Sequence of chain 1.B:
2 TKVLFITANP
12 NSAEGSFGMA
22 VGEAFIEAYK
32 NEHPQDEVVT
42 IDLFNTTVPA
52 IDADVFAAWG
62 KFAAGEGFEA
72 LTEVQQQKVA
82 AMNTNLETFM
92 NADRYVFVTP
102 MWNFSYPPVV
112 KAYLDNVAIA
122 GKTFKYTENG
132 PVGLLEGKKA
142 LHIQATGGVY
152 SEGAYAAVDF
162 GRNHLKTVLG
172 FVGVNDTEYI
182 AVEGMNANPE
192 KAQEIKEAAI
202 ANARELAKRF

This protein binds this small molecule.
Small molecule (SMILES): O=S(=O)(O)c1ccc(/N=N/c2ccc(O)c3ccccc23)cc1

Binding-site contacts:
Ligand atom C5 contacts residue FMN1 of chain 1.G at 3.3 Å.
Ligand atom C2 contacts residue PHE172 of chain 1.A at 3.5 Å (hydrophobic).
Ligand atom C4 contacts residue ASN104 of chain 1.B at 3.3 Å.
Ligand atom C3 contacts residue PHE172 of chain 1.A at 3.5 Å (hydrophobic).
Ligand atom C6 contacts residue TYR127 of chain 1.A at 3.6 Å (hydrophobic).
Ligand atom N2 contacts residue TYR151 of chain 1.B at 3.8 Å.
Ligand atom C9 contacts residue FMN1 of chain 1.G at 3.7 Å.
Ligand atom C7 contacts residue TYR127 of chain 1.A at 3.2 Å (hydrophobic).
Ligand atom C8 contacts residue FMN1 of chain 1.G at 3.7 Å.
Ligand atom C6 contacts residue FMN1 of chain 1.G at 3.4 Å.
Ligand atom C7 contacts residue FMN1 of chain 1.G at 3.5 Å.
Ligand atom OA1 contacts residue PHE125 of chain 1.A at 3.5 Å.
Ligand atom N1 contacts residue FMN1 of chain 1.G at 3.8 Å.
Ligand atom C8 contacts residue TYR127 of chain 1.A at 3.2 Å (hydrophobic).
Ligand atom CB2 contacts residue FMN1 of chain 1.G at 3.5 Å.
Ligand atom N2 contacts residue PRO132 of chain 1.A at 3.9 Å.
Ligand atom CB3 contacts residue GLY149 of chain 1.B at 3.8 Å.
Ligand atom C1 contacts residue FMN1 of chain 1.G at 3.6 Å.
Ligand atom CB6 contacts residue TYR151 of chain 1.B at 3.4 Å (hydrophobic).
Ligand atom CB1 contacts residue TYR151 of chain 1.B at 3.6 Å (hydrophobic).
Ligand atom CB1 contacts residue PRO132 of chain 1.A at 4.0 Å (hydrophobic).
Ligand atom CB1 contacts residue FMN1 of chain 1.G at 3.5 Å.
Ligand atom OB3 contacts residue GLY149 of chain 1.B at 3.3 Å.
Ligand atom OA1 contacts residue ASN104 of chain 1.B at 2.5 Å (h-bond).
Ligand atom OB3 contacts residue ALA188 of chain 1.B at 3.5 Å.
Ligand atom CB5 contacts residue TYR151 of chain 1.B at 4.0 Å (hydrophobic).
Ligand atom C4 contacts residue PHE125 of chain 1.A at 3.5 Å (hydrophobic).
Ligand atom C3 contacts residue FMN1 of chain 1.G at 3.5 Å.
Ligand atom C3 contacts residue ASN104 of chain 1.B at 3.4 Å.
Ligand atom N2 contacts residue FMN1 of chain 1.G at 3.2 Å (h-bond).
Ligand atom C10 contacts residue FMN1 of chain 1.G at 3.6 Å.
Ligand atom OA1 contacts residue FMN1 of chain 1.G at 3.4 Å.
Ligand atom C2 contacts residue FMN1 of chain 1.G at 3.4 Å.
Ligand atom OB4 contacts residue ALA188 of chain 1.B at 3.7 Å.
Ligand atom CB6 contacts residue PRO132 of chain 1.A at 3.8 Å (hydrophobic).
Ligand atom N1 contacts residue PRO132 of chain 1.A at 3.8 Å.
Ligand atom OB3 contacts residue VAL150 of chain 1.B at 3.9 Å.
Ligand atom C3 contacts residue PHE125 of chain 1.A at 4.0 Å (hydrophobic).
Ligand atom C4 contacts residue FMN1 of chain 1.G at 3.2 Å.
Ligand atom C9 contacts residue TYR127 of chain 1.A at 3.7 Å (hydrophobic).

Sequence of chain 1.A:
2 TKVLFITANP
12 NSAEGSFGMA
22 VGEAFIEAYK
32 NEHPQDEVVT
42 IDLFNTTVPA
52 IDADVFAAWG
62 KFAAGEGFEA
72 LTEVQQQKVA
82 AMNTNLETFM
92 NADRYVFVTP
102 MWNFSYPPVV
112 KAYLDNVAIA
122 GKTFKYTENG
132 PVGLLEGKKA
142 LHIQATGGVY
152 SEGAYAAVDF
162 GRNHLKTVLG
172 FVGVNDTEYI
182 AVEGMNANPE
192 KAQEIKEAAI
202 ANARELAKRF